Binding-site contacts:
Ligand atom C8 contacts residue GLN644 of chain 1.A at 3.5 Å.
Ligand atom N2 contacts residue ASN616 of chain 1.A at 3.6 Å.
Ligand atom N2 contacts residue GLN644 of chain 1.A at 4.3 Å.
Ligand atom O5 contacts residue ASN616 of chain 1.A at 3.6 Å (h-bond).
Ligand atom C2 contacts residue ASN616 of chain 1.A at 3.2 Å.
Ligand atom C1 contacts residue ASN616 of chain 1.A at 3.1 Å.

This small molecule binds to this protein.
Small molecule (SMILES): CC(=O)N[C@@H]1[C@@H](O)[C@H](O)[C@@H](CO)O[C@H]1O

Sequence of chain 1.A:
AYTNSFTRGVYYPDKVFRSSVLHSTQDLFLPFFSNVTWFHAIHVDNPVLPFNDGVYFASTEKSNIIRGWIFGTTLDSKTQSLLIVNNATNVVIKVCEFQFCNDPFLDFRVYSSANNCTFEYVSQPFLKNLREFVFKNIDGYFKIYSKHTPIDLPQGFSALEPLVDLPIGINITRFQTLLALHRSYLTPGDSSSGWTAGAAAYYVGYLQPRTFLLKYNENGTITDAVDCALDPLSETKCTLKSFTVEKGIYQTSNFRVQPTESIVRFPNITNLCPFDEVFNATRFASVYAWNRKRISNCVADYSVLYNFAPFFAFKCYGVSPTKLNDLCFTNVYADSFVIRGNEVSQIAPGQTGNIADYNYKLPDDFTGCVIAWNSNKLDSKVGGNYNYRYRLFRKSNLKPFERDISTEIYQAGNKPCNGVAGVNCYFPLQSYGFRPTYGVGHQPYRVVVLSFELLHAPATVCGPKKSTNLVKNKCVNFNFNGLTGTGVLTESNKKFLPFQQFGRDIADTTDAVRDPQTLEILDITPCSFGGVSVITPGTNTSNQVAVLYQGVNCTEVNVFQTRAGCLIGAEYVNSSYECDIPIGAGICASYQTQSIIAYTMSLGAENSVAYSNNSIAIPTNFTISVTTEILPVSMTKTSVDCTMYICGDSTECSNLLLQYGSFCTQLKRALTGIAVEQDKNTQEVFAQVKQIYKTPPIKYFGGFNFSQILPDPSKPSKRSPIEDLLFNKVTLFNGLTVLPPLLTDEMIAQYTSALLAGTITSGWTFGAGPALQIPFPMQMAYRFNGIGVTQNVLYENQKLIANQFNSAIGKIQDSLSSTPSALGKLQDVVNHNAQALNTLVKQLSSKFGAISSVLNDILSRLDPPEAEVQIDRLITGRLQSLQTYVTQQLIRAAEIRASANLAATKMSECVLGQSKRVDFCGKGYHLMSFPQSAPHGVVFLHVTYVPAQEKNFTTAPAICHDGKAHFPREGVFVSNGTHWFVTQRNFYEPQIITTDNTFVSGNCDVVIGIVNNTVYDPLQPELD